Binding-site contacts:
Ligand atom C8 contacts residue PRO305 of chain 6.E at 2.9 Å (hydrophobic).
Ligand atom C7 contacts residue ASN307 of chain 6.E at 4.1 Å.
Ligand atom C8 contacts residue ILE306 of chain 6.E at 3.7 Å (hydrophobic).
Ligand atom O6 contacts residue GLN328 of chain 6.E at 4.3 Å.
Ligand atom C1 contacts residue ASN307 of chain 6.E at 1.4 Å.
Ligand atom C2 contacts residue ASN307 of chain 6.E at 2.5 Å.
Ligand atom C7 contacts residue PRO305 of chain 6.E at 4.3 Å (hydrophobic).
Ligand atom C8 contacts residue ASN307 of chain 6.E at 4.5 Å.
Ligand atom C3 contacts residue ASN307 of chain 6.E at 3.8 Å.
Ligand atom C4 contacts residue ASN307 of chain 6.E at 4.2 Å.
Ligand atom N2 contacts residue ASN307 of chain 6.E at 3.0 Å (h-bond).
Ligand atom O5 contacts residue ASN307 of chain 6.E at 2.3 Å (h-bond).
Ligand atom C5 contacts residue ASN307 of chain 6.E at 3.6 Å.

Sequence of chain 6.E:
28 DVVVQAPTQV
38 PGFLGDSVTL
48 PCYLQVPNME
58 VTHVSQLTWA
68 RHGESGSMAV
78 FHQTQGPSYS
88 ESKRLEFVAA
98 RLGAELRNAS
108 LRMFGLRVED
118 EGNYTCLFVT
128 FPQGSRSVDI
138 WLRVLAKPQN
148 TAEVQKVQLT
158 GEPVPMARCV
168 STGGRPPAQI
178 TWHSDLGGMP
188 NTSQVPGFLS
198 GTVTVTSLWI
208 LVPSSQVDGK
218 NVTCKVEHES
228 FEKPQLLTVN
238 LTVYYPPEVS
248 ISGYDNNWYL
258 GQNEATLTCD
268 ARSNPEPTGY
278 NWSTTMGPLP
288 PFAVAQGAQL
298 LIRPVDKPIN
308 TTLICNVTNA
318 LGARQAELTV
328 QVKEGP

The protein below binds the small molecule below.
Small molecule (SMILES): CC(=O)N[C@H]1[C@H](O[C@H]2[C@H](O)[C@@H](NC(C)=O)CO[C@@H]2CO[C@@H]2O[C@@H](C)[C@@H](O)[C@@H](O)[C@@H]2O)O[C@H](CO)[C@@H](O[C@@H]2O[C@H](CO)[C@@H](O)[C@H](O)[C@@H]2O)[C@@H]1O